Sequence of chain 1.C:
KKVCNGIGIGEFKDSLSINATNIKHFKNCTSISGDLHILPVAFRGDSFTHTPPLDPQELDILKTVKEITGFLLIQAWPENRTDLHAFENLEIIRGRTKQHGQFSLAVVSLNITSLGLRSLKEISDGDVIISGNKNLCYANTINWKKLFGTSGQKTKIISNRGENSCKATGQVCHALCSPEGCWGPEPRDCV

Binding-site contacts:
Ligand atom C6 contacts residue NAG1 of chain 1.N at 4.4 Å.
Ligand atom C3 contacts residue GLU82 of chain 1.C at 4.2 Å.
Ligand atom C5 contacts residue NAG1 of chain 1.N at 4.2 Å.
Ligand atom C7 contacts residue GLU82 of chain 1.C at 3.6 Å.
Ligand atom C7 contacts residue ASN114 of chain 1.C at 4.0 Å.
Ligand atom O3 contacts residue NAG1 of chain 1.N at 4.3 Å.
Ligand atom C1 contacts residue ASN114 of chain 1.C at 3.1 Å.
Ligand atom N2 contacts residue ASN114 of chain 1.C at 3.7 Å.
Ligand atom O3 contacts residue ASN83 of chain 1.C at 3.9 Å.
Ligand atom O5 contacts residue ASN114 of chain 1.C at 2.7 Å (h-bond).
Ligand atom O7 contacts residue ASN83 of chain 1.C at 3.6 Å (h-bond).
Ligand atom O5 contacts residue ASN138 of chain 1.C at 3.9 Å.
Ligand atom C1 contacts residue GLU82 of chain 1.C at 4.1 Å.
Ligand atom O4 contacts residue NAG1 of chain 1.N at 2.9 Å.
Ligand atom C8 contacts residue GLU82 of chain 1.C at 3.3 Å.
Ligand atom O7 contacts residue ASN114 of chain 1.C at 4.4 Å.
Ligand atom O6 contacts residue NAG1 of chain 1.N at 4.0 Å.
Ligand atom N2 contacts residue GLU82 of chain 1.C at 4.1 Å.
Ligand atom O3 contacts residue GLU82 of chain 1.C at 3.9 Å.
Ligand atom C5 contacts residue ASN114 of chain 1.C at 4.0 Å.
Ligand atom C5 contacts residue ASN138 of chain 1.C at 4.4 Å.
Ligand atom C3 contacts residue NAG1 of chain 1.N at 4.3 Å.
Ligand atom C6 contacts residue ASN114 of chain 1.C at 4.1 Å.
Ligand atom O5 contacts residue GLU82 of chain 1.C at 3.9 Å.
Ligand atom O7 contacts residue GLU82 of chain 1.C at 3.4 Å.
Ligand atom C4 contacts residue NAG1 of chain 1.N at 3.3 Å.
Ligand atom O6 contacts residue THR116 of chain 1.C at 4.2 Å.
Ligand atom C2 contacts residue GLU82 of chain 1.C at 3.4 Å.
Ligand atom C2 contacts residue ASN114 of chain 1.C at 3.4 Å.

The small molecule below binds the protein below.
Small molecule (SMILES): CC(=O)N[C@@H]1[C@@H](O)[C@H](O)[C@@H](CO)O[C@H]1O